Sequence of chain 1.C:
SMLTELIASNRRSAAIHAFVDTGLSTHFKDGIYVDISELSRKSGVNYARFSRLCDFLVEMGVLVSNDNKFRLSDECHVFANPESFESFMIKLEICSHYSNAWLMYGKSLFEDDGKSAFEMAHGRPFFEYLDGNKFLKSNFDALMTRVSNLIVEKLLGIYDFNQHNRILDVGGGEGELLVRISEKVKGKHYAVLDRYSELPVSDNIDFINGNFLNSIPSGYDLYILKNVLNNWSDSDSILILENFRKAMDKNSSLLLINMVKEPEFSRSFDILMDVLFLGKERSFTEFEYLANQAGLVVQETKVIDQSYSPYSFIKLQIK

Binding-site contacts:
Ligand atom C14 contacts residue MET273 of chain 1.C at 3.9 Å (hydrophobic).
Ligand atom O18 contacts residue PHE277 of chain 1.C at 3.7 Å.
Ligand atom C3 contacts residue PHE269 of chain 1.C at 3.9 Å (hydrophobic).
Ligand atom O16 contacts residue GOL1 of chain 2.T at 2.5 Å (h-bond).
Ligand atom C14 contacts residue PHE140 of chain 1.C at 3.8 Å (hydrophobic).
Ligand atom C13 contacts residue LEU276 of chain 1.C at 3.9 Å (hydrophobic).
Ligand atom C4 contacts residue GOL1 of chain 2.T at 3.4 Å.
Ligand atom O16 contacts residue LEU143 of chain 1.C at 3.6 Å.
Ligand atom C11 contacts residue LEU143 of chain 1.C at 3.9 Å (hydrophobic).
Ligand atom C1 contacts residue MET259 of chain 1.C at 3.4 Å (hydrophobic).
Ligand atom O19 contacts residue LEU272 of chain 1.C at 4.0 Å.
Ligand atom O15 contacts residue PHE269 of chain 1.C at 3.7 Å.
Ligand atom C10 contacts residue GOL1 of chain 2.T at 2.7 Å.
Ligand atom O15 contacts residue ASN230 of chain 1.C at 3.6 Å.
Ligand atom O18 contacts residue MET273 of chain 1.C at 3.5 Å.
Ligand atom C2 contacts residue MET259 of chain 1.C at 3.5 Å (hydrophobic).
Ligand atom O17 contacts residue ASN230 of chain 1.C at 3.7 Å.
Ligand atom C7 contacts residue PHE269 of chain 1.C at 3.7 Å (hydrophobic).
Ligand atom O16 contacts residue PHE85 of chain 1.C at 3.8 Å.
Ligand atom O19 contacts residue TYR98 of chain 1.C at 3.0 Å (h-bond).
Ligand atom C8 contacts residue MET144 of chain 1.C at 3.9 Å (hydrophobic).
Ligand atom O17 contacts residue ASN227 of chain 1.C at 3.4 Å.
Ligand atom C9 contacts residue GOL1 of chain 2.T at 3.3 Å.
Ligand atom C10 contacts residue LEU143 of chain 1.C at 3.7 Å (hydrophobic).
Ligand atom C13 contacts residue TYR98 of chain 1.C at 3.6 Å (hydrophobic).
Ligand atom C6 contacts residue MET259 of chain 1.C at 3.7 Å (hydrophobic).
Ligand atom C12 contacts residue LEU272 of chain 1.C at 3.9 Å (hydrophobic).
Ligand atom C8 contacts residue PHE269 of chain 1.C at 3.8 Å (hydrophobic).
Ligand atom C1 contacts residue TYR311 of chain 1.C at 3.5 Å (hydrophobic).
Ligand atom C1 contacts residue ASN227 of chain 1.C at 3.6 Å.
Ligand atom C7 contacts residue MET144 of chain 1.C at 3.6 Å (hydrophobic).
Ligand atom C6 contacts residue VAL147 of chain 1.C at 4.0 Å (hydrophobic).
Ligand atom C3 contacts residue MET144 of chain 1.C at 3.7 Å (hydrophobic).
Ligand atom C5 contacts residue GOL1 of chain 2.T at 3.7 Å.
Ligand atom C6 contacts residue TYR311 of chain 1.C at 3.7 Å (hydrophobic).
Ligand atom O18 contacts residue PHE140 of chain 1.C at 3.5 Å.
Ligand atom O15 contacts residue MET144 of chain 1.C at 3.9 Å.
Ligand atom C12 contacts residue TYR98 of chain 1.C at 3.7 Å (hydrophobic).
Ligand atom C11 contacts residue GOL1 of chain 2.T at 3.6 Å.
Ligand atom C6 contacts residue TYR308 of chain 1.C at 3.6 Å (hydrophobic).

The protein below binds the small molecule below.
Small molecule (SMILES): O=C1c2cccc(O)c2C(=O)c2c(O)cc(O)cc21